A small-molecule ligand and the protein it binds are described below.
Small molecule (SMILES): CC(=O)N[C@H]1[C@H](O[C@H]2[C@H](O)[C@@H](NC(C)=O)CO[C@@H]2CO)O[C@H](CO)[C@@H](O)[C@@H]1O

Binding-site contacts:
Ligand atom C3 contacts residue ASN709 of chain 1.B at 3.8 Å.
Ligand atom C7 contacts residue ASN709 of chain 1.B at 3.2 Å.
Ligand atom C4 contacts residue ASN709 of chain 1.B at 4.2 Å.
Ligand atom C7 contacts residue ASN710 of chain 1.B at 4.4 Å.
Ligand atom O7 contacts residue ASN709 of chain 1.B at 3.2 Å (h-bond).
Ligand atom C5 contacts residue ASN709 of chain 1.B at 3.7 Å.
Ligand atom C8 contacts residue ASN710 of chain 1.B at 3.9 Å.
Ligand atom C8 contacts residue ASN709 of chain 1.B at 3.7 Å.
Ligand atom C2 contacts residue ASN710 of chain 1.B at 4.5 Å.
Ligand atom N2 contacts residue ASN710 of chain 1.B at 3.6 Å.
Ligand atom N2 contacts residue ASN709 of chain 1.B at 2.9 Å (h-bond).
Ligand atom O5 contacts residue ASN709 of chain 1.B at 2.4 Å (h-bond).
Ligand atom C2 contacts residue ASN709 of chain 1.B at 2.5 Å.
Ligand atom C8 contacts residue GLY1131 of chain 1.B at 4.1 Å.
Ligand atom C1 contacts residue ASN709 of chain 1.B at 1.4 Å.

Sequence of chain 1.B:
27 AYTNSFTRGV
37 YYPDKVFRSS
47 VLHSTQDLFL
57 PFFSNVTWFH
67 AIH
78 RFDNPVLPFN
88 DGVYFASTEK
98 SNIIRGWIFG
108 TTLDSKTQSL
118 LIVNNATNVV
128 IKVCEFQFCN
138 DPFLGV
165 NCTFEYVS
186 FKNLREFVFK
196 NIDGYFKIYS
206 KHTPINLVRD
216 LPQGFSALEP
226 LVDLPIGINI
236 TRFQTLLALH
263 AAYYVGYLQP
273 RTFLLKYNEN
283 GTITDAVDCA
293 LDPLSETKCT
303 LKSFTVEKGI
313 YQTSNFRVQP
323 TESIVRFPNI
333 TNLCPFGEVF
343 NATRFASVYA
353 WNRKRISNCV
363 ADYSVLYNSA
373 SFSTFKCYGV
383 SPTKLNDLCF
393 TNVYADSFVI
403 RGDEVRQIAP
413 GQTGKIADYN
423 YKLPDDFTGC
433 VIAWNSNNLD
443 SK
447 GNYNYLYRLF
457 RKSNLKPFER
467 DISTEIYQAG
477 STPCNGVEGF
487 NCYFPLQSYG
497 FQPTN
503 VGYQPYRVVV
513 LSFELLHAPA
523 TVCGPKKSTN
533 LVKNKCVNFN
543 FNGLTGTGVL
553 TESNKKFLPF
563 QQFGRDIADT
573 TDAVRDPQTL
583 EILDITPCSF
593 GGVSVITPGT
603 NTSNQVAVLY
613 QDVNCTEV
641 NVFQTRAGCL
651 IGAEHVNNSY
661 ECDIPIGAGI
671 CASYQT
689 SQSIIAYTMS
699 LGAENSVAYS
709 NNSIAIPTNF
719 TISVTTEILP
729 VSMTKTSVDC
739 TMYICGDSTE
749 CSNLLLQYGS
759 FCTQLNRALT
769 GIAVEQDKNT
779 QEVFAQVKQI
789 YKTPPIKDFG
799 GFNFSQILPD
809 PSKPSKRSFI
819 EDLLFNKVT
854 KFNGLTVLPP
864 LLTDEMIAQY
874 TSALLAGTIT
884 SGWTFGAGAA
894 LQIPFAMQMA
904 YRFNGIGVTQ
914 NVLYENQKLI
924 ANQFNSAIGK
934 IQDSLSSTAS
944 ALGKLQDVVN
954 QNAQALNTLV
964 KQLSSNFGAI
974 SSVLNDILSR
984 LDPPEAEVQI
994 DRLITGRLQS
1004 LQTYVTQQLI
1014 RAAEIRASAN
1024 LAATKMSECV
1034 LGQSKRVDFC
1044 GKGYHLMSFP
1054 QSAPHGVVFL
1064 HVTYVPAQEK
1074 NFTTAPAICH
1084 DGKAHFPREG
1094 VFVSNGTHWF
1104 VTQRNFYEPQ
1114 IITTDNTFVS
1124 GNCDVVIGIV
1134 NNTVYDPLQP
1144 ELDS